Binding-site contacts:
Ligand atom CA contacts residue GLN85 of chain 4.B at 4.4 Å.
Ligand atom N contacts residue SER88 of chain 4.B at 4.1 Å.
Ligand atom CA contacts residue ILE89 of chain 4.B at 4.2 Å (hydrophobic).
Ligand atom O contacts residue LEU13 of chain 2.B at 4.2 Å.
Ligand atom O contacts residue GLN85 of chain 4.B at 4.1 Å.
Ligand atom O contacts residue ILE89 of chain 4.B at 4.4 Å.
Ligand atom C contacts residue GLN85 of chain 4.B at 4.3 Å.
Ligand atom O contacts residue LEU72 of chain 2.B at 4.0 Å.

Sequence of chain 4.B:
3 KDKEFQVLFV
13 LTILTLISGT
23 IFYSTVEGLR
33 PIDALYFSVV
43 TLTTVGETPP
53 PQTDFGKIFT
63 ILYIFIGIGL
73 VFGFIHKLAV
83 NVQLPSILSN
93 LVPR

Sequence of chain 2.B:
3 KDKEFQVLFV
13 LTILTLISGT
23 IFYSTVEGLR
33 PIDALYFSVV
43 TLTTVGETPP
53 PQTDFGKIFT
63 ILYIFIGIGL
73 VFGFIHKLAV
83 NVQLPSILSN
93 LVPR

The small molecule below binds the protein below.
Small molecule (SMILES): NCC(=O)O